Binding-site contacts:
Ligand atom C31 contacts residue ASP82 of chain 1.C at 3.7 Å.
Ligand atom C36 contacts residue TYR57 of chain 1.C at 3.7 Å (hydrophobic).
Ligand atom C32 contacts residue ASP82 of chain 1.C at 3.6 Å.
Ligand atom O46 contacts residue LYS137 of chain 1.C at 3.4 Å.
Ligand atom O49 contacts residue LYS137 of chain 1.C at 2.8 Å (salt-bridge).
Ligand atom O49 contacts residue GLY138 of chain 1.C at 3.1 Å (h-bond).
Ligand atom O50 contacts residue SER140 of chain 1.C at 3.1 Å (h-bond).
Ligand atom C4 contacts residue HIS58 of chain 1.C at 3.5 Å.
Ligand atom O46 contacts residue LEU136 of chain 1.C at 3.6 Å (h-bond).
Ligand atom S47 contacts residue LYS137 of chain 1.C at 3.6 Å (salt-bridge).
Ligand atom C16 contacts residue SER140 of chain 1.C at 3.6 Å.
Ligand atom C51 contacts residue HIS58 of chain 1.C at 3.3 Å.
Ligand atom C52 contacts residue GLN42 of chain 1.C at 3.6 Å.
Ligand atom O46 contacts residue SER139 of chain 1.C at 3.7 Å.
Ligand atom C24 contacts residue ARG156 of chain 1.C at 3.6 Å.
Ligand atom N38 contacts residue HIS58 of chain 1.C at 3.2 Å.
Ligand atom O10 contacts residue ALA158 of chain 1.C at 2.9 Å (h-bond).
Ligand atom N45 contacts residue SER140 of chain 1.C at 3.4 Å (h-bond).
Ligand atom N33 contacts residue ASP82 of chain 1.C at 3.6 Å.
Ligand atom C12 contacts residue LYS137 of chain 1.C at 3.5 Å.
Ligand atom N8 contacts residue HIS58 of chain 1.C at 3.6 Å.
Ligand atom C11 contacts residue PHE155 of chain 1.C at 3.6 Å (hydrophobic).
Ligand atom C43 contacts residue ARG156 of chain 1.C at 3.6 Å.
Ligand atom C12 contacts residue SER140 of chain 1.C at 3.5 Å.
Ligand atom C51 contacts residue SER140 of chain 1.C at 3.6 Å.
Ligand atom O42 contacts residue ARG156 of chain 1.C at 3.4 Å.
Ligand atom N45 contacts residue HIS58 of chain 1.C at 3.2 Å (h-bond).
Ligand atom O23 contacts residue ALA157 of chain 1.C at 3.6 Å.
Ligand atom C17 contacts residue PHE155 of chain 1.C at 3.2 Å (hydrophobic).
Ligand atom O50 contacts residue PHE44 of chain 1.C at 3.5 Å.
Ligand atom N45 contacts residue LYS137 of chain 1.C at 3.4 Å (salt-bridge).
Ligand atom O10 contacts residue ALA157 of chain 1.C at 3.3 Å.
Ligand atom C25 contacts residue ARG156 of chain 1.C at 3.5 Å.
Ligand atom C3 contacts residue ARG156 of chain 1.C at 3.6 Å.
Ligand atom O46 contacts residue GLY138 of chain 1.C at 2.9 Å (h-bond).
Ligand atom C37 contacts residue HIS58 of chain 1.C at 3.7 Å.
Ligand atom C17 contacts residue SER140 of chain 1.C at 3.5 Å.
Ligand atom N8 contacts residue ARG156 of chain 1.C at 2.9 Å (salt-bridge).
Ligand atom O7 contacts residue LYS137 of chain 1.C at 2.7 Å (salt-bridge).
Ligand atom O50 contacts residue GLY138 of chain 1.C at 3.3 Å.

The protein below binds the small molecule below.
Small molecule (SMILES): COc1ccc2c(O[C@@H]3C[C@H]4C(=O)N[C@]5(C(=O)NS(=O)(=O)C6CC6)C[C@H]5/C=C\CCCCN(C)C(=O)[C@@H]4C3)cc(-c3nc(C(C)C)cs3)nc2c1C

Sequence of chain 1.C:
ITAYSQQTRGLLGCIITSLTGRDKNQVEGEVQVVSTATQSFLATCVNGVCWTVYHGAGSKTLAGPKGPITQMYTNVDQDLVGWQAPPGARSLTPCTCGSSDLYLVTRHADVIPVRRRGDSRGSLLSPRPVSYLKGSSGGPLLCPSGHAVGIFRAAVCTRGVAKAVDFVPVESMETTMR